Sequence of chain 2.A:
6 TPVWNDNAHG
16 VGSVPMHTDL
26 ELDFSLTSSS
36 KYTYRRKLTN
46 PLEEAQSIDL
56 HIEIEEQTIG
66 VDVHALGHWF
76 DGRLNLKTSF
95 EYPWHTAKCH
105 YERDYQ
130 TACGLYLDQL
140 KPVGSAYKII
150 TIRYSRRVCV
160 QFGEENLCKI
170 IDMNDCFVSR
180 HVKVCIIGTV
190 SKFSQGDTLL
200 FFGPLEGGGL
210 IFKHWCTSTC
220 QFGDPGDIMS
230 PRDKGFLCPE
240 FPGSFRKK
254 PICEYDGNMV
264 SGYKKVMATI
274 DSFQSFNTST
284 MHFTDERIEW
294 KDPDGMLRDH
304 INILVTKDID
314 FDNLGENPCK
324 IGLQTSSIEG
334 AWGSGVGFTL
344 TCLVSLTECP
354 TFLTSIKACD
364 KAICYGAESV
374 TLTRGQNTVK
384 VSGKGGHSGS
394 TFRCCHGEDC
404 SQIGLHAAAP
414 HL

Binding-site contacts:
Ligand atom O7 contacts residue THR342 of chain 3.A at 2.7 Å (h-bond).
Ligand atom N2 contacts residue GLU332 of chain 3.A at 3.9 Å.
Ligand atom C1 contacts residue ASN280 of chain 2.A at 1.4 Å.
Ligand atom C2 contacts residue GLY206 of chain 2.A at 4.0 Å.
Ligand atom C1 contacts residue SER385 of chain 3.A at 4.0 Å.
Ligand atom C2 contacts residue ASN280 of chain 2.A at 2.4 Å.
Ligand atom O4 contacts residue PHE201 of chain 2.A at 3.2 Å.
Ligand atom O7 contacts residue GLU332 of chain 3.A at 3.3 Å.
Ligand atom C4 contacts residue ASN280 of chain 2.A at 4.2 Å.
Ligand atom C5 contacts residue ASN280 of chain 2.A at 3.7 Å.
Ligand atom O3 contacts residue PHE201 of chain 2.A at 4.0 Å.
Ligand atom O5 contacts residue ASN280 of chain 2.A at 2.4 Å (h-bond).
Ligand atom O4 contacts residue THR342 of chain 3.A at 4.0 Å.
Ligand atom C4 contacts residue LEU204 of chain 2.A at 3.5 Å (hydrophobic).
Ligand atom C4 contacts residue PHE201 of chain 2.A at 3.8 Å (hydrophobic).
Ligand atom C2 contacts residue GLU332 of chain 3.A at 3.5 Å.
Ligand atom C6 contacts residue LEU209 of chain 2.A at 3.5 Å (hydrophobic).
Ligand atom C6 contacts residue GLY208 of chain 2.A at 3.2 Å.
Ligand atom C8 contacts residue GLY333 of chain 3.A at 3.6 Å.
Ligand atom C8 contacts residue PHE341 of chain 3.A at 4.1 Å (hydrophobic).
Ligand atom O7 contacts residue ASN280 of chain 2.A at 3.5 Å (h-bond).
Ligand atom C5 contacts residue GLY208 of chain 2.A at 4.0 Å.
Ligand atom O7 contacts residue SER385 of chain 3.A at 2.5 Å (h-bond).
Ligand atom O3 contacts residue LEU204 of chain 2.A at 3.6 Å.
Ligand atom C8 contacts residue GLU332 of chain 3.A at 4.1 Å.
Ligand atom C3 contacts residue LEU204 of chain 2.A at 3.6 Å (hydrophobic).
Ligand atom O3 contacts residue GLU332 of chain 3.A at 2.2 Å (salt-bridge).
Ligand atom C7 contacts residue SER385 of chain 3.A at 3.6 Å.
Ligand atom C7 contacts residue THR342 of chain 3.A at 3.7 Å.
Ligand atom C6 contacts residue SER278 of chain 2.A at 3.7 Å.
Ligand atom C1 contacts residue GLY206 of chain 2.A at 4.0 Å.
Ligand atom C3 contacts residue GLU332 of chain 3.A at 3.2 Å.
Ligand atom C7 contacts residue GLU332 of chain 3.A at 3.8 Å.
Ligand atom C3 contacts residue ASN280 of chain 2.A at 3.8 Å.
Ligand atom N2 contacts residue ASN280 of chain 2.A at 2.7 Å (h-bond).
Ligand atom C4 contacts residue GLU332 of chain 3.A at 3.8 Å.
Ligand atom C8 contacts residue GLY340 of chain 3.A at 3.5 Å.
Ligand atom N2 contacts residue GLY206 of chain 2.A at 4.3 Å.
Ligand atom C7 contacts residue ASN280 of chain 2.A at 3.3 Å.
Ligand atom C8 contacts residue THR342 of chain 3.A at 4.2 Å.

Sequence of chain 3.A:
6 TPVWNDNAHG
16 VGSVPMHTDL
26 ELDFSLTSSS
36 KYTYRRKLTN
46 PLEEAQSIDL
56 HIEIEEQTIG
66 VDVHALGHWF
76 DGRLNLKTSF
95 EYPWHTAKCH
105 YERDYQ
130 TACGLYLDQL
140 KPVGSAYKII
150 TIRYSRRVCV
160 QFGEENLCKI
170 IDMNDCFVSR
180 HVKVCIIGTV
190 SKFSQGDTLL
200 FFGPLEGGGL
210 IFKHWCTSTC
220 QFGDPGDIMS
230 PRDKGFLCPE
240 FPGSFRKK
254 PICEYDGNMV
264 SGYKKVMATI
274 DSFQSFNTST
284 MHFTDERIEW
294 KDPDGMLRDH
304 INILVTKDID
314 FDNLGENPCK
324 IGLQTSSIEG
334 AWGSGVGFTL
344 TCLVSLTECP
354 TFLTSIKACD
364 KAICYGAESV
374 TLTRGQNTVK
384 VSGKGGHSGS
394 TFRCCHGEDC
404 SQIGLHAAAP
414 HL

A protein and the small-molecule ligand that binds it are described below.
Small molecule (SMILES): CC(=O)N[C@H]1[C@H](O[C@H]2[C@H](O)[C@@H](NC(C)=O)CO[C@@H]2CO[C@H]2O[C@@H](C)[C@@H](O)[C@@H](O)[C@@H]2O)O[C@H](CO)[C@@H](O)[C@@H]1O